The protein below binds the small molecule below.
Small molecule (SMILES): CC(=O)N[C@@H]1[C@@H](O)[C@H](O)[C@@H](CO)O[C@H]1O

Sequence of chain 1.B:
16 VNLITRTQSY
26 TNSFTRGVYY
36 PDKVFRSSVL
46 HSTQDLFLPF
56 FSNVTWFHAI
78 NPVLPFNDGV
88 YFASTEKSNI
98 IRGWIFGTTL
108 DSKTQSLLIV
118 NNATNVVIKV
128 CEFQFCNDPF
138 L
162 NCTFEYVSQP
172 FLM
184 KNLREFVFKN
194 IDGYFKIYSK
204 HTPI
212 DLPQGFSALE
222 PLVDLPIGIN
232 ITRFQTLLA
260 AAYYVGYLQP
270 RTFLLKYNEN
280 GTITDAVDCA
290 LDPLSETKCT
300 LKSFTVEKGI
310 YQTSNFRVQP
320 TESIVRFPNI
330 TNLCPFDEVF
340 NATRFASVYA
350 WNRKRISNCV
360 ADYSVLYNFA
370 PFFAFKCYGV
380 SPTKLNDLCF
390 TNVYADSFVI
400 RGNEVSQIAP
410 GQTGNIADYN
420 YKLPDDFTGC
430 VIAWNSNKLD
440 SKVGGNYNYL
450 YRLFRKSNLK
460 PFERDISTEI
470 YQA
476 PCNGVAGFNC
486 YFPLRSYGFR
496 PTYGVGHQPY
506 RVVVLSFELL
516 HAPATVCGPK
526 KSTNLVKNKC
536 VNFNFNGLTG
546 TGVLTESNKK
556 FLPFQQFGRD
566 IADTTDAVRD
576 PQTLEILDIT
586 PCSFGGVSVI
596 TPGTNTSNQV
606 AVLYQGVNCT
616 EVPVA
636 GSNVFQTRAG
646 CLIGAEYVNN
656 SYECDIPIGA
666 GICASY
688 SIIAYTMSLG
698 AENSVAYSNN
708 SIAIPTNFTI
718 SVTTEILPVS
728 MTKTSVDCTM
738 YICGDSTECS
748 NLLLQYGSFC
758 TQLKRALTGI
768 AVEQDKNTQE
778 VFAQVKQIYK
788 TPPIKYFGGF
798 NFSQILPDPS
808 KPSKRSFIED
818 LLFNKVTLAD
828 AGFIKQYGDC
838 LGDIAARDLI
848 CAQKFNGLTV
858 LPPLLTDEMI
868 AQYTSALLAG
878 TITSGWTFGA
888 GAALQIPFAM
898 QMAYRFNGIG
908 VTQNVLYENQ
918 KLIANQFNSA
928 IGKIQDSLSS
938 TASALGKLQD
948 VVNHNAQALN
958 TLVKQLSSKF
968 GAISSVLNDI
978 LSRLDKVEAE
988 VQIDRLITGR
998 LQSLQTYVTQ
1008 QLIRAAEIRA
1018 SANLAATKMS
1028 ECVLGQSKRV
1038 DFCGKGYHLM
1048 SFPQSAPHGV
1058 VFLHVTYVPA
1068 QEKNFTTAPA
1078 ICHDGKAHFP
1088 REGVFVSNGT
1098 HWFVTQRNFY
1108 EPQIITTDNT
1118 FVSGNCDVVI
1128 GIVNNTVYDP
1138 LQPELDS

Binding-site contacts:
Ligand atom C7 contacts residue ASN1131 of chain 1.B at 3.2 Å.
Ligand atom C5 contacts residue ASN1131 of chain 1.B at 3.7 Å.
Ligand atom C3 contacts residue ASN1131 of chain 1.B at 3.8 Å.
Ligand atom C8 contacts residue ASN1131 of chain 1.B at 4.0 Å.
Ligand atom C8 contacts residue ILE1129 of chain 1.B at 4.2 Å (hydrophobic).
Ligand atom C1 contacts residue ASN1131 of chain 1.B at 1.4 Å.
Ligand atom O5 contacts residue ASN1131 of chain 1.B at 2.4 Å (h-bond).
Ligand atom C2 contacts residue ASN1131 of chain 1.B at 2.5 Å.
Ligand atom O7 contacts residue ASN1131 of chain 1.B at 3.1 Å (h-bond).
Ligand atom N2 contacts residue ASN1131 of chain 1.B at 2.9 Å (h-bond).
Ligand atom C4 contacts residue ASN1131 of chain 1.B at 4.2 Å.